Sequence of chain 1.A:
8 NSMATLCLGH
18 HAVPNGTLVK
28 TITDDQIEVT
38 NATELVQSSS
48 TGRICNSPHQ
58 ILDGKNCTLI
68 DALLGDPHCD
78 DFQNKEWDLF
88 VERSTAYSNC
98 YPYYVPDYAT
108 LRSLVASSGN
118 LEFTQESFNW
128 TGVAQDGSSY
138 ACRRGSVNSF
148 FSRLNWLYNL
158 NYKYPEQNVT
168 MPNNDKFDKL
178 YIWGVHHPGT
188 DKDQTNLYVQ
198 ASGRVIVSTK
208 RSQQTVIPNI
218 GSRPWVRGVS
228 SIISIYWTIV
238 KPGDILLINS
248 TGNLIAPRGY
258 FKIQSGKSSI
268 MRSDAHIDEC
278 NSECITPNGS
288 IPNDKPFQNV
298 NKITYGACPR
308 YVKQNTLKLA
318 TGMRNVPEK

Binding-site contacts:
Ligand atom O1 contacts residue TYR159 of chain 1.A at 3.2 Å.
Ligand atom C8 contacts residue TYR98 of chain 1.A at 3.9 Å (hydrophobic).
Ligand atom O9 contacts residue TYR98 of chain 1.A at 3.3 Å (h-bond).
Ligand atom O8 contacts residue VAL226 of chain 1.A at 3.9 Å.
Ligand atom O3 contacts residue TRP222 of chain 1.A at 3.4 Å.
Ligand atom O1B contacts residue SER136 of chain 1.A at 3.5 Å.
Ligand atom C4 contacts residue SER135 of chain 1.A at 3.5 Å.
Ligand atom O3 contacts residue MAN4 of chain 1.X at 3.4 Å (h-bond).
Ligand atom O4 contacts residue GLY225 of chain 1.A at 2.9 Å (h-bond).
Ligand atom O7 contacts residue LEU194 of chain 1.A at 3.5 Å.
Ligand atom C10 contacts residue SER135 of chain 1.A at 3.8 Å.
Ligand atom O9 contacts residue SER228 of chain 1.A at 3.3 Å (h-bond).
Ligand atom O1A contacts residue SER136 of chain 1.A at 2.6 Å (h-bond).
Ligand atom O8 contacts residue TYR98 of chain 1.A at 3.3 Å (h-bond).
Ligand atom O9 contacts residue SER227 of chain 1.A at 3.2 Å (h-bond).
Ligand atom O1B contacts residue ASN145 of chain 1.A at 3.4 Å (h-bond).
Ligand atom C11 contacts residue TYR155 of chain 1.A at 3.5 Å (hydrophobic).
Ligand atom C1 contacts residue SER136 of chain 1.A at 3.5 Å.
Ligand atom O10 contacts residue SER135 of chain 1.A at 3.9 Å.
Ligand atom C11 contacts residue LEU194 of chain 1.A at 3.8 Å (hydrophobic).
Ligand atom C8 contacts residue ASN193 of chain 1.A at 3.6 Å.
Ligand atom O6 contacts residue ASN193 of chain 1.A at 3.2 Å (h-bond).
Ligand atom C8 contacts residue LEU194 of chain 1.A at 3.6 Å (hydrophobic).
Ligand atom O4 contacts residue VAL226 of chain 1.A at 3.8 Å.
Ligand atom C4 contacts residue GLY225 of chain 1.A at 3.6 Å.
Ligand atom O2 contacts residue MAN4 of chain 1.X at 3.1 Å (h-bond).
Ligand atom C3 contacts residue MAN4 of chain 1.X at 3.7 Å.
Ligand atom O1A contacts residue TYR137 of chain 1.A at 3.7 Å.
Ligand atom O3 contacts residue GLY225 of chain 1.A at 3.6 Å.
Ligand atom O1B contacts residue TYR137 of chain 1.A at 2.9 Å (h-bond).
Ligand atom C6 contacts residue TYR137 of chain 1.A at 3.7 Å (hydrophobic).
Ligand atom C9 contacts residue TYR98 of chain 1.A at 3.4 Å (hydrophobic).
Ligand atom C3 contacts residue ASN193 of chain 1.A at 3.7 Å.
Ligand atom C2 contacts residue TYR159 of chain 1.A at 3.9 Å (hydrophobic).
Ligand atom C1 contacts residue TYR137 of chain 1.A at 3.6 Å (hydrophobic).
Ligand atom O3 contacts residue BMA3 of chain 1.X at 3.2 Å (h-bond).
Ligand atom C7 contacts residue TRP153 of chain 1.A at 3.7 Å (hydrophobic).
Ligand atom C1 contacts residue TYR159 of chain 1.A at 3.5 Å (hydrophobic).
Ligand atom O2 contacts residue TYR159 of chain 1.A at 3.0 Å (h-bond).
Ligand atom N5 contacts residue SER135 of chain 1.A at 3.7 Å.

The protein below binds the small molecule below.
Small molecule (SMILES): CC(=O)N[C@H]1[C@H](O[C@H]2[C@@H](O)[C@@H](CO)O[C@@H](O[C@H]3[C@H](O)[C@@H](O)[C@H](O)O[C@@H]3CO)[C@@H]2O)O[C@H](CO)[C@@H](O[C@@H]2O[C@H](CO[C@]3(C(=O)O)C[C@H](O)[C@@H](NC(C)=O)[C@H]([C@H](O)[C@H](O)CO)O3)[C@H](O)[C@H](O)[C@H]2O)[C@@H]1O